Sequence of chain 1.A:
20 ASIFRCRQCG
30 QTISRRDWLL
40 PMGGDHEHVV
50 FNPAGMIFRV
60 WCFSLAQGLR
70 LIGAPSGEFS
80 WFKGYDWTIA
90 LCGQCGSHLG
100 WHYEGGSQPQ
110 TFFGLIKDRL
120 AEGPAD

Binding-site contacts:
Ligand atom CA contacts residue TRP80 of chain 1.A at 3.5 Å (hydrophobic).
Ligand atom CAP contacts residue HIS97 of chain 1.A at 3.4 Å.
Ligand atom CAR contacts residue ILE88 of chain 1.A at 3.5 Å (hydrophobic).
Ligand atom CAQ contacts residue HIS97 of chain 1.A at 4.0 Å.
Ligand atom CG contacts residue TRP86 of chain 1.A at 3.4 Å (hydrophobic).
Ligand atom CA contacts residue TRP100 of chain 1.A at 3.8 Å (hydrophobic).
Ligand atom CAI contacts residue ASN51 of chain 1.A at 4.0 Å.
Ligand atom C contacts residue PHE78 of chain 1.A at 3.7 Å (hydrophobic).
Ligand atom OD1 contacts residue PHE78 of chain 1.A at 3.9 Å.
Ligand atom OAK contacts residue ASN51 of chain 1.A at 2.9 Å (h-bond).
Ligand atom O contacts residue PHE78 of chain 1.A at 3.8 Å.
Ligand atom O contacts residue PRO52 of chain 1.A at 3.5 Å.
Ligand atom N contacts residue TRP100 of chain 1.A at 3.4 Å (h-bond).
Ligand atom CAL contacts residue ASN51 of chain 1.A at 4.0 Å.
Ligand atom CA contacts residue TRP86 of chain 1.A at 4.0 Å (hydrophobic).
Ligand atom OD1 contacts residue TYR102 of chain 1.A at 2.8 Å (h-bond).
Ligand atom ND2 contacts residue SER79 of chain 1.A at 4.0 Å.
Ligand atom CG contacts residue TYR102 of chain 1.A at 3.5 Å (hydrophobic).
Ligand atom CG contacts residue TRP80 of chain 1.A at 3.4 Å (hydrophobic).
Ligand atom ND2 contacts residue TRP86 of chain 1.A at 3.7 Å.
Ligand atom CAN contacts residue ASN51 of chain 1.A at 3.6 Å.
Ligand atom OD1 contacts residue TRP80 of chain 1.A at 3.0 Å (h-bond).
Ligand atom C contacts residue TRP80 of chain 1.A at 3.6 Å (hydrophobic).
Ligand atom O contacts residue TRP80 of chain 1.A at 4.0 Å.
Ligand atom CB contacts residue TRP80 of chain 1.A at 3.5 Å (hydrophobic).
Ligand atom ND2 contacts residue GLU77 of chain 1.A at 4.0 Å.
Ligand atom ND2 contacts residue TRP80 of chain 1.A at 3.4 Å.
Ligand atom CAI contacts residue TRP100 of chain 1.A at 3.8 Å (hydrophobic).
Ligand atom CB contacts residue TRP100 of chain 1.A at 3.5 Å (hydrophobic).
Ligand atom ND2 contacts residue PHE78 of chain 1.A at 2.8 Å (h-bond).
Ligand atom OAK contacts residue TRP100 of chain 1.A at 3.6 Å.
Ligand atom CG contacts residue PHE78 of chain 1.A at 3.7 Å (hydrophobic).
Ligand atom O contacts residue ASN51 of chain 1.A at 3.4 Å.
Ligand atom CB contacts residue TRP86 of chain 1.A at 3.6 Å (hydrophobic).
Ligand atom CB contacts residue TYR102 of chain 1.A at 3.6 Å (hydrophobic).
Ligand atom N contacts residue TRP86 of chain 1.A at 3.4 Å.
Ligand atom CAQ contacts residue ILE88 of chain 1.A at 3.6 Å (hydrophobic).
Ligand atom OD1 contacts residue TRP86 of chain 1.A at 3.4 Å.
Ligand atom OAJ contacts residue TRP86 of chain 1.A at 3.4 Å.
Ligand atom OD1 contacts residue SER79 of chain 1.A at 3.5 Å.

A protein and the small-molecule ligand that binds it are described below.
Small molecule (SMILES): O=C1C[C@H](NC(=O)OCc2ccccc2)C(=O)N1